Binding-site contacts:
Ligand atom O11 contacts residue ARG79 of chain 1.B at 3.3 Å (salt-bridge).
Ligand atom N4 contacts residue ASN93 of chain 1.B at 2.9 Å (h-bond).
Ligand atom O12 contacts residue PHE83 of chain 1.B at 3.5 Å.
Ligand atom C2 contacts residue PHE83 of chain 1.B at 3.4 Å (hydrophobic).
Ligand atom N1 contacts residue ARG110 of chain 1.A at 3.6 Å.
Ligand atom C3 contacts residue ARG110 of chain 1.A at 3.1 Å.
Ligand atom O4 contacts residue ALA57 of chain 1.A at 3.5 Å.
Ligand atom P1 contacts residue ARG58 of chain 1.A at 3.4 Å.
Ligand atom O10 contacts residue GLN54 of chain 1.A at 3.3 Å (h-bond).
Ligand atom O8 contacts residue ALA57 of chain 1.A at 3.3 Å.
Ligand atom C4 contacts residue PHE88 of chain 1.B at 3.3 Å (hydrophobic).
Ligand atom C5 contacts residue PHE88 of chain 1.B at 3.5 Å (hydrophobic).
Ligand atom O3 contacts residue LEU120 of chain 1.A at 3.3 Å.
Ligand atom O5 contacts residue ARG58 of chain 1.A at 3.1 Å (salt-bridge).
Ligand atom O6 contacts residue ARG58 of chain 1.A at 2.5 Å (salt-bridge).
Ligand atom C13 contacts residue HIS30 of chain 1.A at 3.6 Å.
Ligand atom N3 contacts residue PHE83 of chain 1.B at 3.5 Å.
Ligand atom C6 contacts residue PHE83 of chain 1.B at 3.5 Å (hydrophobic).
Ligand atom N3 contacts residue ASN93 of chain 1.B at 3.0 Å (h-bond).
Ligand atom C12 contacts residue GLN54 of chain 1.A at 3.5 Å.
Ligand atom C9 contacts residue THR122 of chain 1.A at 3.4 Å.
Ligand atom C1 contacts residue PHE83 of chain 1.B at 3.6 Å (hydrophobic).
Ligand atom O11 contacts residue GLN54 of chain 1.A at 2.4 Å (h-bond).
Ligand atom O10 contacts residue GLY56 of chain 1.A at 3.2 Å (h-bond).
Ligand atom O contacts residue ARG110 of chain 1.A at 3.3 Å (salt-bridge).
Ligand atom O3 contacts residue GLY121 of chain 1.A at 3.2 Å (h-bond).
Ligand atom O3 contacts residue ARG114 of chain 1.A at 3.2 Å.
Ligand atom O10 contacts residue PRO25 of chain 1.A at 3.6 Å.
Ligand atom C4 contacts residue ARG110 of chain 1.A at 3.3 Å.
Ligand atom O12 contacts residue PHE88 of chain 1.B at 3.5 Å.
Ligand atom O10 contacts residue HIS30 of chain 1.A at 2.5 Å (h-bond).
Ligand atom O12 contacts residue PRO25 of chain 1.A at 3.5 Å (h-bond).
Ligand atom C2 contacts residue ARG110 of chain 1.A at 3.2 Å.
Ligand atom O12 contacts residue GLY26 of chain 1.A at 3.2 Å.
Ligand atom O1 contacts residue ARG110 of chain 1.A at 3.1 Å (salt-bridge).
Ligand atom N2 contacts residue ARG110 of chain 1.A at 3.2 Å (salt-bridge).
Ligand atom C1 contacts residue ARG110 of chain 1.A at 3.6 Å.
Ligand atom O11 contacts residue HIS30 of chain 1.A at 3.5 Å (h-bond).
Ligand atom O2 contacts residue ARG110 of chain 1.A at 3.1 Å (salt-bridge).
Ligand atom N3 contacts residue ARG110 of chain 1.A at 3.4 Å (salt-bridge).

Sequence of chain 1.B:
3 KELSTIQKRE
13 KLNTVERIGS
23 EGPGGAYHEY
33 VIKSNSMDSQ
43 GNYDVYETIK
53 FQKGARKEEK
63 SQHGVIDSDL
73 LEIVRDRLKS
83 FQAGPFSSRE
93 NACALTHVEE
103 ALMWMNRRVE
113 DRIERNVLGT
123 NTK

The protein below binds the small molecule below.
Small molecule (SMILES): Nc1ncnc2c1ncn2[C@@H]1O[C@@H]2COP(=O)(O)OP(=O)(O)OC[C@H]3O[C@@H](O[C@H]2[C@H]1O)[C@H](O)[C@@H]3O

Sequence of chain 1.A:
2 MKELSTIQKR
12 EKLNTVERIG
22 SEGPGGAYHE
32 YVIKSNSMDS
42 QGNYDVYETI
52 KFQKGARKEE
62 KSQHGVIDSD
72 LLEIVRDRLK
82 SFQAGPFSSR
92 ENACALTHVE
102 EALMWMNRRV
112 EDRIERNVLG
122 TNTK